The protein below binds the small molecule below.
Small molecule (SMILES): CC(=O)N[C@H]1[C@H](O[C@H]2[C@H](O)[C@@H](NC(C)=O)CO[C@@H]2CO)O[C@H](CO)[C@@H](O)[C@@H]1O

Sequence of chain 57.A:
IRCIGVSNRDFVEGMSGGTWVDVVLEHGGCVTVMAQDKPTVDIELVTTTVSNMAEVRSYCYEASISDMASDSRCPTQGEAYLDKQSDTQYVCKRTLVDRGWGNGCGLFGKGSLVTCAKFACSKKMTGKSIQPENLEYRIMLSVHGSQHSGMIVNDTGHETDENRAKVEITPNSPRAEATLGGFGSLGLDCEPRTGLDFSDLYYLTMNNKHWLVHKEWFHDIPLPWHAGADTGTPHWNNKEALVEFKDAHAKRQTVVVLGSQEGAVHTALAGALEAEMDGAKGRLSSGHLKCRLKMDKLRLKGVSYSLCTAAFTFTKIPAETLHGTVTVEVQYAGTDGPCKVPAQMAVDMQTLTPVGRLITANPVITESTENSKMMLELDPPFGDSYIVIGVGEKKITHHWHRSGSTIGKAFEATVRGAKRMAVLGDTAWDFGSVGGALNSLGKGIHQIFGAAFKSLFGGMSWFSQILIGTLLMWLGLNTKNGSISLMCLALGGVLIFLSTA

Binding-site contacts:
Ligand atom C8 contacts residue ASN154 of chain 57.A at 3.4 Å.
Ligand atom C2 contacts residue ASN154 of chain 57.A at 2.9 Å.
Ligand atom N2 contacts residue ASN154 of chain 57.A at 2.2 Å (h-bond).
Ligand atom C1 contacts residue ASN154 of chain 57.A at 2.6 Å.
Ligand atom C7 contacts residue ASN154 of chain 57.A at 1.9 Å.
Ligand atom C8 contacts residue GLY150 of chain 57.A at 4.3 Å.
Ligand atom O5 contacts residue THR156 of chain 57.A at 3.9 Å.
Ligand atom C6 contacts residue THR156 of chain 57.A at 4.2 Å.
Ligand atom C7 contacts residue VAL153 of chain 57.A at 4.0 Å (hydrophobic).
Ligand atom C3 contacts residue ASN154 of chain 57.A at 4.3 Å.
Ligand atom O7 contacts residue ASN154 of chain 57.A at 1.3 Å (h-bond).
Ligand atom C1 contacts residue THR156 of chain 57.A at 4.1 Å.
Ligand atom O5 contacts residue ASN154 of chain 57.A at 3.7 Å.
Ligand atom O7 contacts residue GLY150 of chain 57.A at 4.2 Å.
Ligand atom O7 contacts residue THR156 of chain 57.A at 4.2 Å.
Ligand atom C5 contacts residue THR156 of chain 57.A at 3.7 Å.
Ligand atom O7 contacts residue VAL153 of chain 57.A at 2.8 Å (h-bond).
Ligand atom C7 contacts residue GLY150 of chain 57.A at 4.5 Å.